Binding-site contacts:
Ligand atom C6 contacts residue LEU763 of chain 1.A at 3.9 Å (hydrophobic).
Ligand atom N2 contacts residue ASN748 of chain 1.A at 2.5 Å (h-bond).
Ligand atom O5 contacts residue THR750 of chain 1.A at 4.0 Å.
Ligand atom C8 contacts residue ASN748 of chain 1.A at 3.9 Å.
Ligand atom C6 contacts residue ILE753 of chain 1.A at 4.4 Å (hydrophobic).
Ligand atom O7 contacts residue LEU823 of chain 1.A at 3.8 Å.
Ligand atom O5 contacts residue ASN748 of chain 1.A at 2.1 Å (h-bond).
Ligand atom C2 contacts residue ASN748 of chain 1.A at 2.7 Å.
Ligand atom O6 contacts residue LEU763 of chain 1.A at 3.7 Å.
Ligand atom O7 contacts residue PRO822 of chain 1.A at 3.6 Å.
Ligand atom C4 contacts residue ASN748 of chain 1.A at 4.1 Å.
Ligand atom O5 contacts residue ILE753 of chain 1.A at 3.9 Å.
Ligand atom C5 contacts residue ASN748 of chain 1.A at 3.1 Å.
Ligand atom C6 contacts residue THR750 of chain 1.A at 2.8 Å.
Ligand atom C1 contacts residue ASN748 of chain 1.A at 1.9 Å.
Ligand atom C3 contacts residue ASN748 of chain 1.A at 4.0 Å.
Ligand atom O7 contacts residue ASN748 of chain 1.A at 2.4 Å (h-bond).
Ligand atom C7 contacts residue ASN748 of chain 1.A at 2.6 Å.
Ligand atom C5 contacts residue THR750 of chain 1.A at 3.6 Å.
Ligand atom O6 contacts residue THR750 of chain 1.A at 3.4 Å (h-bond).
Ligand atom C6 contacts residue ASN748 of chain 1.A at 4.1 Å.

A protein and the small-molecule ligand that binds it are described below.
Small molecule (SMILES): CC(=O)N[C@H]1[C@H](O[C@H]2[C@H](O)[C@@H](NC(C)=O)CO[C@@H]2CO)O[C@H](CO)[C@@H](O)[C@@H]1O

Sequence of chain 1.A:
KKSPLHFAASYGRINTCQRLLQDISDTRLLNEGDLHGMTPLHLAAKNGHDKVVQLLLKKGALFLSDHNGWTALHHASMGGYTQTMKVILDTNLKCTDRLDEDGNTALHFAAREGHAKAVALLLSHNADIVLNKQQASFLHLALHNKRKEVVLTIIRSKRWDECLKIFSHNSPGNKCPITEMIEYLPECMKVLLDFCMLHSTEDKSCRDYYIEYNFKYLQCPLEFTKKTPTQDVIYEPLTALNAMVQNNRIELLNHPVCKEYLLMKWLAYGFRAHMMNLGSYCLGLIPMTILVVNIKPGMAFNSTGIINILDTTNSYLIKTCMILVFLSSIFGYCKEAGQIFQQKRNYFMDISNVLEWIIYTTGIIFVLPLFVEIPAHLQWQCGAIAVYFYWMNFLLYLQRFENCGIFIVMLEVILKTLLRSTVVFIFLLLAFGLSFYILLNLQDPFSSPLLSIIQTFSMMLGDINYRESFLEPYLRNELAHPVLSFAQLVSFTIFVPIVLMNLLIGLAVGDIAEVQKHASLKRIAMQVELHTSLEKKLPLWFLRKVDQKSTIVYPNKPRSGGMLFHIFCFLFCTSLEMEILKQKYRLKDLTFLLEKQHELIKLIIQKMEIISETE